Sequence of chain 2.A:
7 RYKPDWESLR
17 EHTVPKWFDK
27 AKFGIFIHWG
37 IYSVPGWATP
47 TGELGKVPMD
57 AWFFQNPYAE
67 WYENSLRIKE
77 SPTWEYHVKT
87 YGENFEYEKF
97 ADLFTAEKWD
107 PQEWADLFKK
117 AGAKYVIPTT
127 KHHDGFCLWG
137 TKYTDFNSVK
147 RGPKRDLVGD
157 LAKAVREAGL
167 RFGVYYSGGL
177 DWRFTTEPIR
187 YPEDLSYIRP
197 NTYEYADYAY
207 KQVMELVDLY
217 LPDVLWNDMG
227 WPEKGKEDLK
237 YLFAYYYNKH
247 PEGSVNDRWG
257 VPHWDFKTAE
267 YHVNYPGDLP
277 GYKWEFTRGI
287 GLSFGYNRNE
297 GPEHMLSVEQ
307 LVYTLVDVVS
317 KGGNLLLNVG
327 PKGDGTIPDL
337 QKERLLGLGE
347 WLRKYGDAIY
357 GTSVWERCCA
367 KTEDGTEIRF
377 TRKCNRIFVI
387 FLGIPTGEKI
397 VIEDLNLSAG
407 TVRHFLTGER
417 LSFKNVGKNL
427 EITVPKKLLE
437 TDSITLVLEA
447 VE

Binding-site contacts:
Ligand atom OAF contacts residue HIS128 of chain 2.A at 2.8 Å.
Ligand atom CAJ contacts residue GLU266 of chain 2.A at 3.5 Å.
Ligand atom CAO contacts residue TYR64 of chain 2.A at 3.8 Å (hydrophobic).
Ligand atom CAG contacts residue GLU266 of chain 2.A at 3.7 Å.
Ligand atom CAA contacts residue GLU266 of chain 2.A at 3.5 Å.
Ligand atom NAI contacts residue ASP224 of chain 2.A at 2.7 Å (salt-bridge).
Ligand atom CAO contacts residue GLU66 of chain 2.A at 3.2 Å.
Ligand atom OAD contacts residue HIS34 of chain 2.A at 2.6 Å (h-bond).
Ligand atom OAD contacts residue ASP224 of chain 2.A at 3.4 Å (salt-bridge).
Ligand atom CAB contacts residue PHE32 of chain 2.A at 3.7 Å (hydrophobic).
Ligand atom CAM contacts residue HIS128 of chain 2.A at 3.8 Å.
Ligand atom OAD contacts residue TYR171 of chain 2.A at 3.3 Å (h-bond).
Ligand atom NAH contacts residue GLU266 of chain 2.A at 2.9 Å (salt-bridge).
Ligand atom CAO contacts residue TRP67 of chain 2.A at 3.8 Å (hydrophobic).
Ligand atom NAI contacts residue ARG254 of chain 2.A at 3.5 Å (salt-bridge).
Ligand atom CAG contacts residue ASP224 of chain 2.A at 3.4 Å.
Ligand atom CAM contacts residue GLU66 of chain 2.A at 3.6 Å.
Ligand atom CAN contacts residue HIS129 of chain 2.A at 3.3 Å.
Ligand atom CAL contacts residue ASP224 of chain 2.A at 3.3 Å.
Ligand atom CAO contacts residue HIS128 of chain 2.A at 3.8 Å.
Ligand atom CAB contacts residue HIS34 of chain 2.A at 3.6 Å.
Ligand atom OAE contacts residue TRP67 of chain 2.A at 2.9 Å (h-bond).
Ligand atom OAF contacts residue TRP67 of chain 2.A at 3.2 Å (h-bond).
Ligand atom CAM contacts residue PHE290 of chain 2.A at 3.8 Å (hydrophobic).
Ligand atom CAK contacts residue GLU266 of chain 2.A at 3.4 Å.
Ligand atom OAF contacts residue HIS129 of chain 2.A at 3.6 Å.
Ligand atom CAB contacts residue PHE290 of chain 2.A at 3.5 Å (hydrophobic).
Ligand atom CAG contacts residue ARG254 of chain 2.A at 3.8 Å.
Ligand atom CAL contacts residue GLU266 of chain 2.A at 3.2 Å.
Ligand atom OAF contacts residue GLU66 of chain 2.A at 2.7 Å (salt-bridge).
Ligand atom CAJ contacts residue ARG254 of chain 2.A at 3.5 Å.
Ligand atom OAC contacts residue MET225 of chain 2.A at 3.6 Å.
Ligand atom OAD contacts residue HIS128 of chain 2.A at 2.8 Å (h-bond).
Ligand atom CAN contacts residue ASP224 of chain 2.A at 3.2 Å.
Ligand atom NAI contacts residue GLU266 of chain 2.A at 3.0 Å (salt-bridge).
Ligand atom CAK contacts residue PHE290 of chain 2.A at 3.8 Å (hydrophobic).
Ligand atom OAE contacts residue HIS129 of chain 2.A at 2.8 Å (h-bond).
Ligand atom CAK contacts residue ASP224 of chain 2.A at 3.6 Å.
Ligand atom CAM contacts residue HIS34 of chain 2.A at 3.4 Å.
Ligand atom NAH contacts residue ARG254 of chain 2.A at 3.4 Å (salt-bridge).

The protein below binds the small molecule below.
Small molecule (SMILES): CC(=O)NC[C@H]1N[C@@H](C)[C@@H](O)[C@@H](O)[C@@H]1O